Binding-site contacts:
Ligand atom C5 contacts residue ASN73 of chain 1.D at 3.7 Å.
Ligand atom O5 contacts residue ASN73 of chain 1.D at 2.4 Å (h-bond).
Ligand atom C1 contacts residue THR75 of chain 1.D at 3.4 Å.
Ligand atom O5 contacts residue THR75 of chain 1.D at 3.8 Å.
Ligand atom C6 contacts residue LYS9 of chain 1.D at 4.0 Å.
Ligand atom C7 contacts residue ASN73 of chain 1.D at 3.3 Å.
Ligand atom C1 contacts residue ASN73 of chain 1.D at 1.4 Å.
Ligand atom O6 contacts residue LYS9 of chain 1.D at 3.5 Å.
Ligand atom C2 contacts residue ASN73 of chain 1.D at 2.5 Å.
Ligand atom C8 contacts residue ASN73 of chain 1.D at 3.6 Å.
Ligand atom O5 contacts residue VAL76 of chain 1.D at 4.4 Å.
Ligand atom N2 contacts residue ASN73 of chain 1.D at 2.8 Å (h-bond).
Ligand atom C4 contacts residue ASN73 of chain 1.D at 4.2 Å.
Ligand atom C5 contacts residue THR75 of chain 1.D at 4.2 Å.
Ligand atom O7 contacts residue ASN73 of chain 1.D at 3.6 Å.
Ligand atom C3 contacts residue ASN73 of chain 1.D at 3.8 Å.

This small molecule binds to this protein.
Small molecule (SMILES): CC(=O)N[C@@H]1[C@@H](O)[C@H](O)[C@@H](CO)O[C@H]1O

Sequence of chain 1.D:
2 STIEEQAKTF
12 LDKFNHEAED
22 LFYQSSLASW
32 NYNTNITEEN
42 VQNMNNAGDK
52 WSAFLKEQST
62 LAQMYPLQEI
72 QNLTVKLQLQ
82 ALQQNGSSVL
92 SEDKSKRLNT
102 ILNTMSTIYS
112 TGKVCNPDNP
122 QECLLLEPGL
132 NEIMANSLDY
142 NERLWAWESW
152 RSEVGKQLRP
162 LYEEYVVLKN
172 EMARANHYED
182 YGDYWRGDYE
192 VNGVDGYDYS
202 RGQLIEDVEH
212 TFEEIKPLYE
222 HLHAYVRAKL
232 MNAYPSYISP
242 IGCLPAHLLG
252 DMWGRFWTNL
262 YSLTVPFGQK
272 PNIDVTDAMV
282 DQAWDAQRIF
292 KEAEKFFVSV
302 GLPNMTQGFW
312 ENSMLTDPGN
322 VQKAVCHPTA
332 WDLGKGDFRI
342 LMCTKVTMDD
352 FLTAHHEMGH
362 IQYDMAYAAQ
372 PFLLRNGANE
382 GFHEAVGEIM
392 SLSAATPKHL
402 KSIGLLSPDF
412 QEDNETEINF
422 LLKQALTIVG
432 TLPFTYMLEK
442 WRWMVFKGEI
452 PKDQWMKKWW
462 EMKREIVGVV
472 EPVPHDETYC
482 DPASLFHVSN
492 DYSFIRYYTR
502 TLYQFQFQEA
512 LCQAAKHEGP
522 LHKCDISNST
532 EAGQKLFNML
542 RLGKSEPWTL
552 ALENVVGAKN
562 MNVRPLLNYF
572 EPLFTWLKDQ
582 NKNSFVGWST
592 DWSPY